Binding-site contacts:
Ligand atom C1 contacts residue ILE159 of chain 1.A at 4.3 Å (hydrophobic).
Ligand atom C3 contacts residue GLU161 of chain 1.A at 3.5 Å.
Ligand atom O4 contacts residue TYR152 of chain 1.A at 4.4 Å.
Ligand atom O5 contacts residue ILE159 of chain 1.A at 3.9 Å.
Ligand atom C3 contacts residue ASN119 of chain 1.A at 3.8 Å.
Ligand atom N2 contacts residue GLU161 of chain 1.A at 2.8 Å (salt-bridge).
Ligand atom C6 contacts residue ILE159 of chain 1.A at 4.3 Å (hydrophobic).
Ligand atom C8 contacts residue PRO117 of chain 1.A at 3.7 Å (hydrophobic).
Ligand atom C7 contacts residue GLU161 of chain 1.A at 3.9 Å.
Ligand atom C2 contacts residue ASN119 of chain 1.A at 2.4 Å.
Ligand atom N2 contacts residue ASN119 of chain 1.A at 2.9 Å (h-bond).
Ligand atom O7 contacts residue ASN119 of chain 1.A at 3.3 Å (h-bond).
Ligand atom O6 contacts residue ILE159 of chain 1.A at 4.3 Å.
Ligand atom C7 contacts residue ASN119 of chain 1.A at 3.2 Å.
Ligand atom C1 contacts residue ASN119 of chain 1.A at 1.4 Å.
Ligand atom C4 contacts residue ASN119 of chain 1.A at 4.1 Å.
Ligand atom C1 contacts residue GLU161 of chain 1.A at 3.9 Å.
Ligand atom C5 contacts residue TYR152 of chain 1.A at 4.0 Å (hydrophobic).
Ligand atom C8 contacts residue ASN119 of chain 1.A at 3.8 Å.
Ligand atom C8 contacts residue ILE118 of chain 1.A at 4.0 Å (hydrophobic).
Ligand atom C8 contacts residue GLU161 of chain 1.A at 3.9 Å.
Ligand atom C2 contacts residue GLU161 of chain 1.A at 3.6 Å.
Ligand atom O3 contacts residue GLU161 of chain 1.A at 4.1 Å.
Ligand atom O5 contacts residue TYR152 of chain 1.A at 4.3 Å.
Ligand atom C6 contacts residue TYR152 of chain 1.A at 3.8 Å (hydrophobic).
Ligand atom C5 contacts residue ASN119 of chain 1.A at 3.6 Å.
Ligand atom O5 contacts residue ASN119 of chain 1.A at 2.3 Å (h-bond).

A small-molecule ligand and the protein it binds are described below.
Small molecule (SMILES): CC(=O)N[C@@H]1[C@@H](O)[C@H](O)[C@@H](CO)O[C@H]1O

Sequence of chain 1.A:
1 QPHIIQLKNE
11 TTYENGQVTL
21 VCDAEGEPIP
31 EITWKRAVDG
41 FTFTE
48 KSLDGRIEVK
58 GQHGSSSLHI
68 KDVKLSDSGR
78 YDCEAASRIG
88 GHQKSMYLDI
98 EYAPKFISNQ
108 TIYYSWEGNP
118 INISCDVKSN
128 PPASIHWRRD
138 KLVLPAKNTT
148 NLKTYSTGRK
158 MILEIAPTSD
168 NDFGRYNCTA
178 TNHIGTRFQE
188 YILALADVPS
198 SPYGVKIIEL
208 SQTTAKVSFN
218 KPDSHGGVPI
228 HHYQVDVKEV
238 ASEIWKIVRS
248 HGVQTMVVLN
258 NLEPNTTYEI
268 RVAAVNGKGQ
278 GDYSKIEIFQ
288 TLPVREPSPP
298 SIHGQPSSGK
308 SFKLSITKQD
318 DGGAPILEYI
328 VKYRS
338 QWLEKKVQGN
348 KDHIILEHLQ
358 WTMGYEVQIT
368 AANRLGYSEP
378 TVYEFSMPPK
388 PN